Binding-site contacts:
Ligand atom C8 contacts residue ASN259 of chain 26.O at 4.2 Å.
Ligand atom N2 contacts residue THR116 of chain 26.N at 4.1 Å.
Ligand atom C3 contacts residue ASN259 of chain 26.O at 3.7 Å.
Ligand atom C4 contacts residue ASN259 of chain 26.O at 4.2 Å.
Ligand atom N2 contacts residue ASN259 of chain 26.O at 2.8 Å (h-bond).
Ligand atom C5 contacts residue LYS181 of chain 26.N at 3.4 Å.
Ligand atom O5 contacts residue ASN259 of chain 26.O at 2.3 Å (h-bond).
Ligand atom C4 contacts residue LYS181 of chain 26.N at 3.6 Å.
Ligand atom O3 contacts residue LYS115 of chain 26.N at 3.6 Å (salt-bridge).
Ligand atom C2 contacts residue ASN259 of chain 26.O at 2.4 Å.
Ligand atom O4 contacts residue PHE118 of chain 26.N at 4.1 Å.
Ligand atom O7 contacts residue ASN259 of chain 26.O at 3.2 Å (h-bond).
Ligand atom C5 contacts residue ASN259 of chain 26.O at 3.7 Å.
Ligand atom C6 contacts residue LYS181 of chain 26.N at 3.4 Å.
Ligand atom C8 contacts residue THR116 of chain 26.N at 4.3 Å.
Ligand atom O6 contacts residue LYS181 of chain 26.N at 3.4 Å (salt-bridge).
Ligand atom C1 contacts residue ASN259 of chain 26.O at 1.4 Å.
Ligand atom C3 contacts residue LYS115 of chain 26.N at 4.3 Å.
Ligand atom O4 contacts residue LYS181 of chain 26.N at 2.7 Å (salt-bridge).
Ligand atom C8 contacts residue ALA258 of chain 26.O at 3.7 Å (hydrophobic).
Ligand atom C7 contacts residue ASN259 of chain 26.O at 3.2 Å.
Ligand atom C8 contacts residue LEU257 of chain 26.O at 4.1 Å (hydrophobic).

This protein binds this small molecule.
Small molecule (SMILES): CC(=O)N[C@@H]1[C@@H](O)[C@H](O)[C@@H](CO)O[C@H]1O

Sequence of chain 26.N:
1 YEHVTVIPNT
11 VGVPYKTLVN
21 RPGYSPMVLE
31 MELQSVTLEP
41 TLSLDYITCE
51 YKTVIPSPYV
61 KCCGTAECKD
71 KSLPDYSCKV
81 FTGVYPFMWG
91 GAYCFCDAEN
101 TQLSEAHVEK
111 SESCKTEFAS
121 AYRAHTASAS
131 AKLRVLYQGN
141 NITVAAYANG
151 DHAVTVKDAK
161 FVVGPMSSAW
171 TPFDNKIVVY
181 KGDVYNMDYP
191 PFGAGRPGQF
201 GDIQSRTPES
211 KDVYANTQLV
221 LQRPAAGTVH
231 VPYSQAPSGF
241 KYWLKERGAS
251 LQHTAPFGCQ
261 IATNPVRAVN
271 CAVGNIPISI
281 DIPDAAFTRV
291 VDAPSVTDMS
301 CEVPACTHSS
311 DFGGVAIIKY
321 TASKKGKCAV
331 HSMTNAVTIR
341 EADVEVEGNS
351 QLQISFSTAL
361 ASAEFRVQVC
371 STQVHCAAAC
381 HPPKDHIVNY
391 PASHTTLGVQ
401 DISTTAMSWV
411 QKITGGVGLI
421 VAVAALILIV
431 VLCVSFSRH

Sequence of chain 26.O:
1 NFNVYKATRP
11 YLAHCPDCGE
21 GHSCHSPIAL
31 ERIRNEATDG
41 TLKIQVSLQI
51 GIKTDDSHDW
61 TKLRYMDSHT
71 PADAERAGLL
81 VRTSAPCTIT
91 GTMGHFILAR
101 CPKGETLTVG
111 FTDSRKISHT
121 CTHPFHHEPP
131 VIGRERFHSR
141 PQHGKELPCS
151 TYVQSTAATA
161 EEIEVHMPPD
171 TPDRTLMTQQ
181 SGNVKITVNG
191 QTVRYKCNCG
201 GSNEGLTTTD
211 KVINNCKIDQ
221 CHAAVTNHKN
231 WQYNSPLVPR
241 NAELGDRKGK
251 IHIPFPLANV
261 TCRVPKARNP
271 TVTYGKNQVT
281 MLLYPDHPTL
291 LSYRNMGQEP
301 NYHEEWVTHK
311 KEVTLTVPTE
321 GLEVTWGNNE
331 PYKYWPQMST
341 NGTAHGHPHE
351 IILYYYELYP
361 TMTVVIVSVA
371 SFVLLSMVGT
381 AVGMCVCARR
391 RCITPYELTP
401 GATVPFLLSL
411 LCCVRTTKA